Sequence of chain 1.B:
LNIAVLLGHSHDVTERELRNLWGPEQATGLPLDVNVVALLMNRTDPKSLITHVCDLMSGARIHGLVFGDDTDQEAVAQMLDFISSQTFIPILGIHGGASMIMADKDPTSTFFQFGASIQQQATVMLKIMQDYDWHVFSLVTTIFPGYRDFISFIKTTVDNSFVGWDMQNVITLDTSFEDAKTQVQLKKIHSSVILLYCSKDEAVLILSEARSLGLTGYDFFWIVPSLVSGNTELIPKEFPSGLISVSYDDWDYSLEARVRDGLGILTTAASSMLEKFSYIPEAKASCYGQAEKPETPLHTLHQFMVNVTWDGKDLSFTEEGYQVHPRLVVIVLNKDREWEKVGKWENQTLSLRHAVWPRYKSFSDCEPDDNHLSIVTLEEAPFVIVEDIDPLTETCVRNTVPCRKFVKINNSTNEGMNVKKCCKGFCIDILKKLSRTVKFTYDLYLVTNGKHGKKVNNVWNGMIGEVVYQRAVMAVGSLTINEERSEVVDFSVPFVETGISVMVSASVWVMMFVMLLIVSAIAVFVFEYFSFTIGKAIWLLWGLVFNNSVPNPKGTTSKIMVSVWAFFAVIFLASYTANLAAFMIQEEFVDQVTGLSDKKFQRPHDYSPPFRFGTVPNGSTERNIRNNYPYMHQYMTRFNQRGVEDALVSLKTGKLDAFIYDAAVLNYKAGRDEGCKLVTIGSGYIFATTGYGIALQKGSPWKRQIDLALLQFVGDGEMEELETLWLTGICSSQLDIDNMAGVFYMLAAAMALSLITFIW

A protein and the small-molecule ligand that binds it are described below.
Small molecule (SMILES): CC(=O)N[C@H]1[C@H](O[C@H]2[C@H](O)[C@@H](NC(C)=O)CO[C@@H]2CO)O[C@H](CO)[C@@H](O)[C@@H]1O

Binding-site contacts:
Ligand atom C2 contacts residue LYS484 of chain 1.B at 3.9 Å.
Ligand atom O3 contacts residue ASN687 of chain 1.B at 3.4 Å (h-bond).
Ligand atom O5 contacts residue ASN687 of chain 1.B at 2.4 Å (h-bond).
Ligand atom C4 contacts residue ASN687 of chain 1.B at 4.2 Å.
Ligand atom C7 contacts residue ASN687 of chain 1.B at 4.3 Å.
Ligand atom C1 contacts residue ASN687 of chain 1.B at 1.4 Å.
Ligand atom O7 contacts residue LYS484 of chain 1.B at 3.3 Å.
Ligand atom C3 contacts residue ASN687 of chain 1.B at 3.4 Å.
Ligand atom O4 contacts residue NAG1 of chain 1.W at 4.1 Å.
Ligand atom O3 contacts residue NAG1 of chain 1.W at 2.6 Å (h-bond).
Ligand atom C7 contacts residue LYS484 of chain 1.B at 4.3 Å.
Ligand atom C3 contacts residue NAG1 of chain 1.W at 3.9 Å.
Ligand atom O7 contacts residue ASN687 of chain 1.B at 4.3 Å.
Ligand atom C2 contacts residue ASN687 of chain 1.B at 2.4 Å.
Ligand atom C5 contacts residue ASN687 of chain 1.B at 3.7 Å.
Ligand atom C1 contacts residue LYS484 of chain 1.B at 4.3 Å.
Ligand atom N2 contacts residue ASN687 of chain 1.B at 3.5 Å (h-bond).